Sequence of chain 2.A:
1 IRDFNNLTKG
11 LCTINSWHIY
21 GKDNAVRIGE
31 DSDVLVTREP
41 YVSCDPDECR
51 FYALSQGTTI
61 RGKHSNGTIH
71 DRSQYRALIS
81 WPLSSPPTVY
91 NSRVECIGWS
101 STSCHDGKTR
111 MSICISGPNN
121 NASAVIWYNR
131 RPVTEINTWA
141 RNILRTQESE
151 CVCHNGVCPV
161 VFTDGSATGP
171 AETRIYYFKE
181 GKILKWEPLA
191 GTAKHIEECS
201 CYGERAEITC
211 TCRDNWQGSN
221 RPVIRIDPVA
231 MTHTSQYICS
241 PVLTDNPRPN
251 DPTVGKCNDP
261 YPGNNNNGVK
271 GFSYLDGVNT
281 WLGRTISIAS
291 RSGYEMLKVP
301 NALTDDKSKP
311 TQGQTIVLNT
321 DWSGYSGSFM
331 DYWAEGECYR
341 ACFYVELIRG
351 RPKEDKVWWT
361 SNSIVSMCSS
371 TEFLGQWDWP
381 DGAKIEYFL

Sequence of chain 3.A:
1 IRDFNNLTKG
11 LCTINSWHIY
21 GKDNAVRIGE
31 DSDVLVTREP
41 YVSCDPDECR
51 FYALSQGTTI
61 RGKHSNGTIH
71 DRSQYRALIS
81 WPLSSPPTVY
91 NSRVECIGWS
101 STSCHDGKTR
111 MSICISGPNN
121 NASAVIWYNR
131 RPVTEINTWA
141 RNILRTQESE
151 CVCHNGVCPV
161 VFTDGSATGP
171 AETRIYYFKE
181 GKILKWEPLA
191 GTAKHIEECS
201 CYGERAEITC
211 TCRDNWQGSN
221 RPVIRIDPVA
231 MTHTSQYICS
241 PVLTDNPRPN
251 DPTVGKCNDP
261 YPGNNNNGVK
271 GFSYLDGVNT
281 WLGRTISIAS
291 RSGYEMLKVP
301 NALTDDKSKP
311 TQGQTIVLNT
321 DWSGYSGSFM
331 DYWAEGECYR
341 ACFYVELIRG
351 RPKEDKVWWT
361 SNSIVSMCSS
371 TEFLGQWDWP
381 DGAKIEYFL

The small molecule below binds the protein below.
Small molecule (SMILES): CC(=O)N[C@H]1[C@H](O[C@H]2[C@H](O)[C@@H](NC(C)=O)CO[C@@H]2CO)O[C@H](CO)[C@@H](O[C@@H]2O[C@H](CO)[C@@H](O)[C@H](O)[C@@H]2O)[C@@H]1O

Binding-site contacts:
Ligand atom N2 contacts residue ASN66 of chain 3.A at 2.9 Å (h-bond).
Ligand atom O7 contacts residue ASN66 of chain 3.A at 3.0 Å (h-bond).
Ligand atom C5 contacts residue ASN66 of chain 3.A at 3.5 Å.
Ligand atom O4 contacts residue TRP358 of chain 3.A at 3.9 Å.
Ligand atom N2 contacts residue TRP358 of chain 3.A at 3.5 Å (h-bond).
Ligand atom C2 contacts residue TRP358 of chain 3.A at 4.1 Å (hydrophobic).
Ligand atom C8 contacts residue TRP358 of chain 3.A at 4.3 Å (hydrophobic).
Ligand atom O5 contacts residue ASN66 of chain 3.A at 2.3 Å (h-bond).
Ligand atom O3 contacts residue TRP358 of chain 3.A at 4.3 Å.
Ligand atom C1 contacts residue ASN66 of chain 3.A at 1.4 Å.
Ligand atom C7 contacts residue TRP358 of chain 3.A at 4.3 Å (hydrophobic).
Ligand atom O5 contacts residue TRP358 of chain 3.A at 4.3 Å.
Ligand atom O7 contacts residue TYR387 of chain 2.A at 4.1 Å.
Ligand atom C8 contacts residue BGC1 of chain 3.H at 4.0 Å.
Ligand atom C3 contacts residue ASN66 of chain 3.A at 3.8 Å.
Ligand atom C1 contacts residue TRP358 of chain 3.A at 3.7 Å (hydrophobic).
Ligand atom O7 contacts residue BGC1 of chain 3.H at 4.2 Å.
Ligand atom C4 contacts residue TRP358 of chain 3.A at 4.1 Å (hydrophobic).
Ligand atom C4 contacts residue ASN66 of chain 3.A at 4.2 Å.
Ligand atom C7 contacts residue ASN66 of chain 3.A at 3.2 Å.
Ligand atom C2 contacts residue ASN66 of chain 3.A at 2.5 Å.
Ligand atom C3 contacts residue TRP358 of chain 3.A at 3.6 Å (hydrophobic).
Ligand atom O7 contacts residue TRP358 of chain 3.A at 3.8 Å.
Ligand atom C5 contacts residue TRP358 of chain 3.A at 3.7 Å (hydrophobic).
Ligand atom C7 contacts residue BGC1 of chain 3.H at 4.4 Å.